Binding-site contacts:
Ligand atom N14 contacts residue TYR193 of chain 2.A at 3.6 Å.
Ligand atom C3 contacts residue SER111 of chain 2.A at 4.0 Å.
Ligand atom C2 contacts residue LEU142 of chain 2.A at 3.7 Å (hydrophobic).
Ligand atom O16 contacts residue ARG196 of chain 2.A at 3.0 Å (salt-bridge).
Ligand atom O16 contacts residue LEU142 of chain 2.A at 3.7 Å.
Ligand atom C12 contacts residue ILE212 of chain 2.A at 3.7 Å (hydrophobic).
Ligand atom C4 contacts residue SER111 of chain 2.A at 3.1 Å.
Ligand atom O16 contacts residue SER211 of chain 2.A at 3.5 Å (h-bond).
Ligand atom O13 contacts residue TYR193 of chain 2.A at 3.5 Å.
Ligand atom N10 contacts residue GLY113 of chain 2.A at 3.8 Å.
Ligand atom CL1 contacts residue LEU142 of chain 2.A at 3.7 Å.
Ligand atom O16 contacts residue ILE208 of chain 2.A at 3.6 Å.
Ligand atom C12 contacts residue HIS110 of chain 2.A at 3.7 Å.
Ligand atom C12 contacts residue LYS215 of chain 2.A at 3.6 Å.
Ligand atom N14 contacts residue LYS215 of chain 2.A at 3.9 Å.
Ligand atom C15 contacts residue SER211 of chain 2.A at 3.6 Å.
Ligand atom C6 contacts residue TYR193 of chain 2.A at 3.5 Å (hydrophobic).
Ligand atom C6 contacts residue THR145 of chain 2.A at 3.9 Å.
Ligand atom CL1 contacts residue ILE208 of chain 2.A at 3.8 Å.
Ligand atom O13 contacts residue SER211 of chain 2.A at 3.6 Å (h-bond).
Ligand atom N10 contacts residue SER111 of chain 2.A at 2.6 Å (h-bond).
Ligand atom O13 contacts residue LYS215 of chain 2.A at 2.6 Å (salt-bridge).
Ligand atom C15 contacts residue LEU142 of chain 2.A at 3.7 Å (hydrophobic).
Ligand atom C4 contacts residue THR112 of chain 2.A at 3.4 Å.
Ligand atom N11 contacts residue ILE212 of chain 2.A at 3.9 Å.
Ligand atom C12 contacts residue TYR193 of chain 2.A at 3.5 Å (hydrophobic).
Ligand atom C7 contacts residue ARG140 of chain 2.A at 3.5 Å.
Ligand atom C12 contacts residue SER211 of chain 2.A at 3.6 Å.
Ligand atom O13 contacts residue HIS110 of chain 2.A at 3.4 Å (h-bond).
Ligand atom C9 contacts residue SER111 of chain 2.A at 3.6 Å.
Ligand atom C7 contacts residue TYR193 of chain 2.A at 3.6 Å (hydrophobic).
Ligand atom C7 contacts residue GLY146 of chain 2.A at 3.8 Å.
Ligand atom C7 contacts residue THR145 of chain 2.A at 3.4 Å.
Ligand atom N14 contacts residue SER211 of chain 2.A at 2.7 Å (h-bond).
Ligand atom C6 contacts residue LEU142 of chain 2.A at 3.6 Å (hydrophobic).
Ligand atom C8 contacts residue GLY146 of chain 2.A at 3.4 Å.
Ligand atom N5 contacts residue SER111 of chain 2.A at 3.8 Å.
Ligand atom C7 contacts residue LEU142 of chain 2.A at 3.9 Å (hydrophobic).
Ligand atom N11 contacts residue HIS110 of chain 2.A at 3.2 Å (h-bond).
Ligand atom N14 contacts residue ILE212 of chain 2.A at 3.9 Å.

This protein binds this small molecule.
Small molecule (SMILES): [H]/N=C1/CCCN1Cc1[nH]c(=O)[nH]c(=O)c1Cl

Sequence of chain 2.A:
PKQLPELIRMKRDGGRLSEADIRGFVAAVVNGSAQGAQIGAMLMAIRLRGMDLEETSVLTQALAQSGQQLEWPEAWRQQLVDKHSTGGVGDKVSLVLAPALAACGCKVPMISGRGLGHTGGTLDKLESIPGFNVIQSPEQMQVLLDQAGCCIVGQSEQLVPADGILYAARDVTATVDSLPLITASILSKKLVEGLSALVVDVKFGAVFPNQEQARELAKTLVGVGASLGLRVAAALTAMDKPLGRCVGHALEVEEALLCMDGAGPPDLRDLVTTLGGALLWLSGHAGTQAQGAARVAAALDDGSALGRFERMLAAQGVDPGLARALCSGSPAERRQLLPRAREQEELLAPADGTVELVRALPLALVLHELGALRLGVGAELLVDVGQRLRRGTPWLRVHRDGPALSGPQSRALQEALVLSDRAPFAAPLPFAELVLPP